The small molecule below binds the protein below.
Small molecule (SMILES): CCC(CC)[C@H](NC(C)=O)[C@@H]1[C@H](O)[C@@H](C(=O)O)C[C@H]1NC(=N)N

Binding-site contacts:
Ligand atom C38 contacts residue ALA176 of chain 1.I at 3.8 Å (hydrophobic).
Ligand atom C2 contacts residue TYR340 of chain 1.I at 3.8 Å (hydrophobic).
Ligand atom N27 contacts residue GLU48 of chain 1.I at 3.7 Å.
Ligand atom C6 contacts residue ARG47 of chain 1.I at 3.9 Å.
Ligand atom C15 contacts residue ARG154 of chain 1.I at 3.5 Å.
Ligand atom O8 contacts residue ARG305 of chain 1.I at 2.9 Å (salt-bridge).
Ligand atom C4 contacts residue TYR340 of chain 1.I at 3.6 Å (hydrophobic).
Ligand atom N30 contacts residue GLU157 of chain 1.I at 3.3 Å (salt-bridge).
Ligand atom C1 contacts residue ARG47 of chain 1.I at 3.6 Å.
Ligand atom C1 contacts residue TYR340 of chain 1.I at 3.3 Å (hydrophobic).
Ligand atom O9 contacts residue ASP80 of chain 1.I at 3.0 Å (salt-bridge).
Ligand atom C2 contacts residue ASP80 of chain 1.I at 3.4 Å.
Ligand atom O7 contacts residue ARG223 of chain 1.I at 3.1 Å (salt-bridge).
Ligand atom N30 contacts residue LEU63 of chain 1.I at 3.9 Å.
Ligand atom N30 contacts residue GLU48 of chain 1.I at 3.7 Å.
Ligand atom C6 contacts residue ARG305 of chain 1.I at 3.6 Å.
Ligand atom C5 contacts residue ASP80 of chain 1.I at 3.7 Å.
Ligand atom C26 contacts residue GLU48 of chain 1.I at 3.7 Å.
Ligand atom C6 contacts residue TYR340 of chain 1.I at 3.0 Å (hydrophobic).
Ligand atom O14 contacts residue ASP80 of chain 1.I at 3.8 Å.
Ligand atom O8 contacts residue ARG47 of chain 1.I at 3.0 Å (salt-bridge).
Ligand atom N27 contacts residue ASP80 of chain 1.I at 3.1 Å (salt-bridge).
Ligand atom C1 contacts residue ASP80 of chain 1.I at 3.4 Å.
Ligand atom O7 contacts residue ARG305 of chain 1.I at 3.0 Å (salt-bridge).
Ligand atom C39 contacts residue ARG223 of chain 1.I at 3.7 Å.
Ligand atom N27 contacts residue ARG85 of chain 1.I at 3.6 Å.
Ligand atom O8 contacts residue TYR340 of chain 1.I at 3.2 Å (h-bond).
Ligand atom C36 contacts residue GLU207 of chain 1.I at 3.7 Å.
Ligand atom N30 contacts residue TRP108 of chain 1.I at 3.0 Å (h-bond).
Ligand atom C37 contacts residue ARG154 of chain 1.I at 3.6 Å.
Ligand atom C5 contacts residue TYR340 of chain 1.I at 3.5 Å (hydrophobic).
Ligand atom O14 contacts residue ARG81 of chain 1.I at 3.3 Å (salt-bridge).
Ligand atom C3 contacts residue TYR340 of chain 1.I at 3.4 Å (hydrophobic).
Ligand atom C1 contacts residue GLU48 of chain 1.I at 3.7 Å.
Ligand atom O7 contacts residue TYR340 of chain 1.I at 3.2 Å (h-bond).
Ligand atom C39 contacts residue GLU206 of chain 1.I at 3.1 Å.
Ligand atom C4 contacts residue ASP80 of chain 1.I at 3.9 Å.
Ligand atom N25 contacts residue GLU48 of chain 1.I at 3.9 Å.
Ligand atom C26 contacts residue TRP108 of chain 1.I at 3.9 Å (hydrophobic).
Ligand atom C36 contacts residue GLU206 of chain 1.I at 3.4 Å.

Sequence of chain 1.I:
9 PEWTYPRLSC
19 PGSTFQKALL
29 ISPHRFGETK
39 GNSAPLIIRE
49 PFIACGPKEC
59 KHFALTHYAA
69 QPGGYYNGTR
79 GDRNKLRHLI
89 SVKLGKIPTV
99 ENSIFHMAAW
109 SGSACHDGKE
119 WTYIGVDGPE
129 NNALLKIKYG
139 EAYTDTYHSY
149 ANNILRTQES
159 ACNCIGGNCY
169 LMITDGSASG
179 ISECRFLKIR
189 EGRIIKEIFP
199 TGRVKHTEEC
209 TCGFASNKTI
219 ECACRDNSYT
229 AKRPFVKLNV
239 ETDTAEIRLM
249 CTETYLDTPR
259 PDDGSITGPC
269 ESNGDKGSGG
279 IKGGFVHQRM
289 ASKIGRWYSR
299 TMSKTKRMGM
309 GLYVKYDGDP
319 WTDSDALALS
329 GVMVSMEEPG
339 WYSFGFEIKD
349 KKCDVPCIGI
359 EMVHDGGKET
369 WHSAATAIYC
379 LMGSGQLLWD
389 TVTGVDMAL